Binding-site contacts:
Ligand atom O20 contacts residue PHE45 of chain 1.A at 3.6 Å.
Ligand atom O19 contacts residue PHE45 of chain 1.A at 3.5 Å.
Ligand atom C11 contacts residue PHE336 of chain 1.A at 3.7 Å (hydrophobic).
Ligand atom C05 contacts residue LYS95 of chain 1.A at 3.7 Å.
Ligand atom C27 contacts residue PHE96 of chain 1.A at 3.7 Å (hydrophobic).
Ligand atom C02 contacts residue MET337 of chain 1.A at 3.7 Å (hydrophobic).
Ligand atom N01 contacts residue VAL167 of chain 1.A at 3.1 Å (h-bond).
Ligand atom C05 contacts residue LEU102 of chain 1.A at 3.5 Å (hydrophobic).
Ligand atom CL29 contacts residue VAL167 of chain 1.A at 3.7 Å.
Ligand atom C14 contacts residue PHE338 of chain 1.A at 3.6 Å (hydrophobic).
Ligand atom C17 contacts residue ARG176 of chain 1.A at 3.4 Å.
Ligand atom CL29 contacts residue PHE165 of chain 1.A at 3.2 Å.
Ligand atom N28 contacts residue MET337 of chain 1.A at 2.7 Å (h-bond).
Ligand atom O20 contacts residue ASP99 of chain 1.A at 3.3 Å (salt-bridge).
Ligand atom N01 contacts residue LEU166 of chain 1.A at 3.7 Å.
Ligand atom C21 contacts residue PHE338 of chain 1.A at 3.8 Å (hydrophobic).
Ligand atom C15 contacts residue PHE45 of chain 1.A at 3.5 Å (hydrophobic).
Ligand atom C26 contacts residue PHE336 of chain 1.A at 3.6 Å (hydrophobic).
Ligand atom N07 contacts residue PHE336 of chain 1.A at 3.7 Å.
Ligand atom C02 contacts residue VAL167 of chain 1.A at 3.6 Å (hydrophobic).
Ligand atom C13 contacts residue MET337 of chain 1.A at 3.6 Å (hydrophobic).
Ligand atom C16 contacts residue PHE45 of chain 1.A at 3.8 Å (hydrophobic).
Ligand atom C27 contacts residue ALA100 of chain 1.A at 3.5 Å (hydrophobic).
Ligand atom C18 contacts residue PHE45 of chain 1.A at 3.5 Å (hydrophobic).
Ligand atom N23 contacts residue PHE336 of chain 1.A at 3.6 Å.
Ligand atom C06 contacts residue VAL167 of chain 1.A at 3.6 Å (hydrophobic).
Ligand atom N28 contacts residue VAL167 of chain 1.A at 2.8 Å (h-bond).
Ligand atom C11 contacts residue PHE45 of chain 1.A at 3.7 Å (hydrophobic).
Ligand atom C22 contacts residue ASP99 of chain 1.A at 2.8 Å.
Ligand atom C27 contacts residue ALA97 of chain 1.A at 3.4 Å (hydrophobic).
Ligand atom O20 contacts residue ALA97 of chain 1.A at 3.2 Å.
Ligand atom N23 contacts residue ASP99 of chain 1.A at 3.6 Å (salt-bridge).
Ligand atom C09 contacts residue PHE336 of chain 1.A at 3.5 Å (hydrophobic).
Ligand atom C26 contacts residue PHE338 of chain 1.A at 3.7 Å (hydrophobic).
Ligand atom C25 contacts residue ASP99 of chain 1.A at 3.1 Å.
Ligand atom CL29 contacts residue LYS95 of chain 1.A at 3.7 Å.
Ligand atom C17 contacts residue VAL175 of chain 1.A at 3.6 Å (hydrophobic).
Ligand atom C10 contacts residue PHE336 of chain 1.A at 3.3 Å (hydrophobic).
Ligand atom C12 contacts residue VAL172 of chain 1.A at 3.5 Å (hydrophobic).
Ligand atom C04 contacts residue LEU102 of chain 1.A at 3.7 Å (hydrophobic).

This protein binds this small molecule.
Small molecule (SMILES): CN(C)CCOC(=O)c1c(Cc2ccccc2)c(-c2cc(Cl)nc(N)n2)nn1C

Sequence of chain 1.A:
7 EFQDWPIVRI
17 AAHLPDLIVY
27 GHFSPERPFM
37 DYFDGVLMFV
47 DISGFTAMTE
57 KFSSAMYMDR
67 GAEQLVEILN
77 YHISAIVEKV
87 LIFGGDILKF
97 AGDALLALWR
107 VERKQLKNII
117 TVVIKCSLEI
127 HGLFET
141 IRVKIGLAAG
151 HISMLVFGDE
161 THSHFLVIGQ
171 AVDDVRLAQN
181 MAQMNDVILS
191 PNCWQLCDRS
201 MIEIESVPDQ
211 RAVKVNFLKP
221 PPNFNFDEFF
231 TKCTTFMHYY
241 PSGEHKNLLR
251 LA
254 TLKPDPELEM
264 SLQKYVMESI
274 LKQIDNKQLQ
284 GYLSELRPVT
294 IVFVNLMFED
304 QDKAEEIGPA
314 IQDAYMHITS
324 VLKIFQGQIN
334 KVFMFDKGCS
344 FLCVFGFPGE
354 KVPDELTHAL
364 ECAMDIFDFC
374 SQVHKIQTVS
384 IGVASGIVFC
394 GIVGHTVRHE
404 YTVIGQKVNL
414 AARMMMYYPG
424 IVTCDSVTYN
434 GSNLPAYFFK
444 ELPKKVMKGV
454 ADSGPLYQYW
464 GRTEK